Binding-site contacts:
Ligand atom C2 contacts residue MET428 of chain 1.A at 4.1 Å (hydrophobic).
Ligand atom C3 contacts residue ASN429 of chain 1.A at 3.8 Å.
Ligand atom C1 contacts residue MET428 of chain 1.A at 4.1 Å (hydrophobic).
Ligand atom N2 contacts residue MET428 of chain 1.A at 3.4 Å.
Ligand atom C5 contacts residue ASN429 of chain 1.A at 3.7 Å.
Ligand atom C7 contacts residue ASN429 of chain 1.A at 3.7 Å.
Ligand atom C7 contacts residue MET428 of chain 1.A at 4.3 Å (hydrophobic).
Ligand atom C2 contacts residue ASN429 of chain 1.A at 2.5 Å.
Ligand atom C8 contacts residue MET428 of chain 1.A at 4.2 Å (hydrophobic).
Ligand atom C1 contacts residue ASN429 of chain 1.A at 1.4 Å.
Ligand atom N2 contacts residue ASN429 of chain 1.A at 2.8 Å (h-bond).
Ligand atom C3 contacts residue MET428 of chain 1.A at 4.4 Å (hydrophobic).
Ligand atom O5 contacts residue ASN429 of chain 1.A at 2.4 Å (h-bond).
Ligand atom C4 contacts residue ASN429 of chain 1.A at 4.3 Å.
Ligand atom O7 contacts residue ASN429 of chain 1.A at 4.2 Å.

Sequence of chain 1.A:
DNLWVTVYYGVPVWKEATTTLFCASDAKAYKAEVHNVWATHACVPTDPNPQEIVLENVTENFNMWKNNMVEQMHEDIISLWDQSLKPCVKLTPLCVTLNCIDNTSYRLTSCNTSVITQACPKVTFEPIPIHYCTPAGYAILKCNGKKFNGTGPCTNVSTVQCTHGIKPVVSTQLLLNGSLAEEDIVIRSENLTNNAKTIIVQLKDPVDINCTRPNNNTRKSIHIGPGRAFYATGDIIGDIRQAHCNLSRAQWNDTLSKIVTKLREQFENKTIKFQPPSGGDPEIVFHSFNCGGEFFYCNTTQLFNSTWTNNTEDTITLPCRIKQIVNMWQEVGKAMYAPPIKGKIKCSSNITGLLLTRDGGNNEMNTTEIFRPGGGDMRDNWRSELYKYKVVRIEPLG

This small molecule binds to this protein.
Small molecule (SMILES): CC(=O)N[C@@H]1[C@@H](O)[C@H](O)[C@@H](CO)O[C@H]1O